Sequence of chain 25.A:
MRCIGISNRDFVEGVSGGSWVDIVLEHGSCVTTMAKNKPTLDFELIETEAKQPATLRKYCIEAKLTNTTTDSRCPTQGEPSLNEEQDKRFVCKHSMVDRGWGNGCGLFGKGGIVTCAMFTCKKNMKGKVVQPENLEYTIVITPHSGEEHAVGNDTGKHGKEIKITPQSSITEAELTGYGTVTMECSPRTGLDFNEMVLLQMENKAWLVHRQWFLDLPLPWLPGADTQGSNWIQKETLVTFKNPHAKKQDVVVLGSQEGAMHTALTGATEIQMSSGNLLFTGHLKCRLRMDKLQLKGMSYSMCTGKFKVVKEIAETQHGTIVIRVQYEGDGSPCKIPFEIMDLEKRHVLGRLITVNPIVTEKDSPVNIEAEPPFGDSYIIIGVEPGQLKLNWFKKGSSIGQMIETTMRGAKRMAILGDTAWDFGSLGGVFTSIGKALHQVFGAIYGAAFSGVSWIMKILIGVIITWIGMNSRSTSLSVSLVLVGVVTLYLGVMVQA

This small molecule binds to this protein.
Small molecule (SMILES): CC(=O)N[C@@H]1[C@@H](O)[C@H](O)[C@@H](CO)O[C@H]1O

Binding-site contacts:
Ligand atom C8 contacts residue ASN67 of chain 25.A at 4.3 Å.
Ligand atom C8 contacts residue MET118 of chain 25.A at 4.3 Å (hydrophobic).
Ligand atom N2 contacts residue ASN67 of chain 25.A at 2.9 Å (h-bond).
Ligand atom C3 contacts residue ASN67 of chain 25.A at 3.8 Å.
Ligand atom C8 contacts residue PHE90 of chain 25.A at 3.7 Å (hydrophobic).
Ligand atom C5 contacts residue ASN67 of chain 25.A at 3.7 Å.
Ligand atom C2 contacts residue ASN67 of chain 25.A at 2.5 Å.
Ligand atom O5 contacts residue ASN67 of chain 25.A at 2.4 Å (h-bond).
Ligand atom C7 contacts residue ASN67 of chain 25.A at 3.9 Å.
Ligand atom C1 contacts residue ASN67 of chain 25.A at 1.4 Å.
Ligand atom C4 contacts residue ASN67 of chain 25.A at 4.2 Å.
Ligand atom O7 contacts residue ASN67 of chain 25.A at 4.3 Å.